Binding-site contacts:
Ligand atom N1 contacts residue ASP119 of chain 4.A at 2.8 Å (salt-bridge).
Ligand atom C6 contacts residue ASP119 of chain 4.A at 3.5 Å.
Ligand atom PB contacts residue MG1 of chain 4.D at 3.3 Å.
Ligand atom O1B contacts residue GLY15 of chain 4.A at 3.0 Å (h-bond).
Ligand atom O6 contacts residue SER145 of chain 4.A at 3.5 Å.
Ligand atom O2' contacts residue ASP30 of chain 4.A at 3.4 Å (salt-bridge).
Ligand atom N3B contacts residue MG1 of chain 4.D at 3.4 Å.
Ligand atom N2 contacts residue ASP119 of chain 4.A at 2.8 Å (salt-bridge).
Ligand atom O1G contacts residue PRO34 of chain 4.A at 3.5 Å.
Ligand atom O6 contacts residue LYS117 of chain 4.A at 3.4 Å.
Ligand atom O1A contacts residue ALA18 of chain 4.A at 2.9 Å (h-bond).
Ligand atom O2G contacts residue THR35 of chain 4.A at 2.8 Å (h-bond).
Ligand atom C2' contacts residue VAL29 of chain 4.A at 3.5 Å (hydrophobic).
Ligand atom O1G contacts residue GLN61 of chain 4.A at 3.1 Å (h-bond).
Ligand atom O1A contacts residue GLY15 of chain 4.A at 3.3 Å.
Ligand atom O2' contacts residue PHE28 of chain 4.A at 3.3 Å.
Ligand atom N7 contacts residue ASN116 of chain 4.A at 3.1 Å (h-bond).
Ligand atom O2B contacts residue MG1 of chain 4.D at 2.1 Å.
Ligand atom O1B contacts residue GLY13 of chain 4.A at 3.4 Å (h-bond).
Ligand atom O3G contacts residue GLY60 of chain 4.A at 2.8 Å (h-bond).
Ligand atom O3A contacts residue GLY15 of chain 4.A at 3.1 Å (h-bond).
Ligand atom O2B contacts residue LYS16 of chain 4.A at 3.5 Å (salt-bridge).
Ligand atom C6 contacts residue LYS117 of chain 4.A at 3.5 Å.
Ligand atom O2G contacts residue MG1 of chain 4.D at 2.1 Å.
Ligand atom N3B contacts residue GLY13 of chain 4.A at 3.0 Å (h-bond).
Ligand atom O1A contacts residue SER17 of chain 4.A at 3.4 Å (h-bond).
Ligand atom O4' contacts residue LYS117 of chain 4.A at 3.4 Å (salt-bridge).
Ligand atom O1B contacts residue VAL14 of chain 4.A at 3.3 Å (h-bond).
Ligand atom PB contacts residue LYS16 of chain 4.A at 3.5 Å.
Ligand atom O1B contacts residue LYS16 of chain 4.A at 2.8 Å (salt-bridge).
Ligand atom C8 contacts residue ALA18 of chain 4.A at 3.5 Å (hydrophobic).
Ligand atom O2B contacts residue SER17 of chain 4.A at 3.0 Å (h-bond).
Ligand atom PG contacts residue MG1 of chain 4.D at 3.2 Å.
Ligand atom O6 contacts residue ASN116 of chain 4.A at 3.3 Å (h-bond).
Ligand atom O2' contacts residue VAL29 of chain 4.A at 2.7 Å (h-bond).
Ligand atom O3G contacts residue LYS16 of chain 4.A at 2.6 Å (salt-bridge).
Ligand atom O6 contacts residue ALA146 of chain 4.A at 2.9 Å (h-bond).
Ligand atom O3' contacts residue ASP30 of chain 4.A at 3.0 Å (salt-bridge).
Ligand atom O3G contacts residue GLY12 of chain 4.A at 3.4 Å.
Ligand atom O6 contacts residue ASP119 of chain 4.A at 3.4 Å (salt-bridge).

Sequence of chain 4.A:
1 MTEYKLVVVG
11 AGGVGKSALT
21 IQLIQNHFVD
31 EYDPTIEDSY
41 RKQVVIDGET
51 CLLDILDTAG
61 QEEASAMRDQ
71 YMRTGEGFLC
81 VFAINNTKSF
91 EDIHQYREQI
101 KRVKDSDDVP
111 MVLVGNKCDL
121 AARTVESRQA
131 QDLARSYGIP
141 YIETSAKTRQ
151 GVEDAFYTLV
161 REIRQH

This protein binds this small molecule.
Small molecule (SMILES): Nc1nc2c(ncn2[C@@H]2O[C@H](CO[P](=O)(O)O[P](=O)(O)NP(=O)(O)O)[C@@H](O)[C@H]2O)c(=O)[nH]1